Sequence of chain 1.A:
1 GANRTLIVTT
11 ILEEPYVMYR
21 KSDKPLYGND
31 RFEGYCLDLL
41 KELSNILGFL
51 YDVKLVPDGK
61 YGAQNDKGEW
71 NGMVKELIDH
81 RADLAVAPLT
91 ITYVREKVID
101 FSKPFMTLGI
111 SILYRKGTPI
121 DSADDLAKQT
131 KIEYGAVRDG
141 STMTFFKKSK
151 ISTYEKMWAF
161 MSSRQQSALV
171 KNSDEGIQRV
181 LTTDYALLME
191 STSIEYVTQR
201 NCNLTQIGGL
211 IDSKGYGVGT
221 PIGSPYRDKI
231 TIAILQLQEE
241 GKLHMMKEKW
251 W

This small molecule binds to this protein.
Small molecule (SMILES): CN1N=C(C(=O)O)[C@@H]2[C@@H](C(=O)O)NC[C@@H]21

Binding-site contacts:
Ligand atom C3 contacts residue GLU190 of chain 1.A at 4.1 Å.
Ligand atom O1 contacts residue SER141 of chain 1.A at 3.2 Å (h-bond).
Ligand atom N3 contacts residue THR90 of chain 1.A at 3.0 Å (h-bond).
Ligand atom N3 contacts residue PRO88 of chain 1.A at 2.8 Å (h-bond).
Ligand atom O4 contacts residue GLY140 of chain 1.A at 3.3 Å.
Ligand atom C8 contacts residue THR90 of chain 1.A at 3.7 Å.
Ligand atom O1 contacts residue GLY140 of chain 1.A at 3.7 Å.
Ligand atom O4 contacts residue SER141 of chain 1.A at 2.8 Å (h-bond).
Ligand atom C2 contacts residue GLU190 of chain 1.A at 3.7 Å.
Ligand atom C6 contacts residue GLU190 of chain 1.A at 3.3 Å.
Ligand atom N2 contacts residue GLU190 of chain 1.A at 3.8 Å.
Ligand atom O4 contacts residue ARG95 of chain 1.A at 2.7 Å (salt-bridge).
Ligand atom O3 contacts residue GLU190 of chain 1.A at 3.8 Å.
Ligand atom O4 contacts residue TYR61 of chain 1.A at 3.3 Å.
Ligand atom C8 contacts residue ARG95 of chain 1.A at 3.4 Å.
Ligand atom C2 contacts residue PRO88 of chain 1.A at 2.8 Å (hydrophobic).
Ligand atom C6 contacts residue SER193 of chain 1.A at 3.5 Å.
Ligand atom N3 contacts residue GLU190 of chain 1.A at 3.1 Å (salt-bridge).
Ligand atom O2 contacts residue TYR61 of chain 1.A at 3.8 Å.
Ligand atom O3 contacts residue THR142 of chain 1.A at 2.4 Å (h-bond).
Ligand atom C5 contacts residue GLU190 of chain 1.A at 3.3 Å.
Ligand atom C2 contacts residue TYR61 of chain 1.A at 3.6 Å (hydrophobic).
Ligand atom C6 contacts residue TYR216 of chain 1.A at 4.0 Å (hydrophobic).
Ligand atom C3 contacts residue TYR61 of chain 1.A at 3.5 Å (hydrophobic).
Ligand atom O2 contacts residue ARG95 of chain 1.A at 2.7 Å (salt-bridge).
Ligand atom O2 contacts residue THR90 of chain 1.A at 3.1 Å (h-bond).
Ligand atom C5 contacts residue THR90 of chain 1.A at 3.4 Å.
Ligand atom N3 contacts residue TYR216 of chain 1.A at 3.9 Å.
Ligand atom C1 contacts residue GLU190 of chain 1.A at 3.8 Å.
Ligand atom C8 contacts residue TYR61 of chain 1.A at 3.7 Å (hydrophobic).
Ligand atom O1 contacts residue THR142 of chain 1.A at 3.0 Å (h-bond).
Ligand atom N1 contacts residue GLU190 of chain 1.A at 3.9 Å.
Ligand atom C7 contacts residue THR142 of chain 1.A at 3.1 Å.
Ligand atom C8 contacts residue SER141 of chain 1.A at 3.4 Å.
Ligand atom N1 contacts residue SER173 of chain 1.A at 4.0 Å.
Ligand atom O2 contacts residue LEU89 of chain 1.A at 3.8 Å.
Ligand atom O2 contacts residue PRO88 of chain 1.A at 3.6 Å.
Ligand atom C7 contacts residue GLU190 of chain 1.A at 4.0 Å.
Ligand atom O2 contacts residue SER141 of chain 1.A at 4.0 Å.
Ligand atom C5 contacts residue SER141 of chain 1.A at 3.4 Å.